Sequence of chain 2.C:
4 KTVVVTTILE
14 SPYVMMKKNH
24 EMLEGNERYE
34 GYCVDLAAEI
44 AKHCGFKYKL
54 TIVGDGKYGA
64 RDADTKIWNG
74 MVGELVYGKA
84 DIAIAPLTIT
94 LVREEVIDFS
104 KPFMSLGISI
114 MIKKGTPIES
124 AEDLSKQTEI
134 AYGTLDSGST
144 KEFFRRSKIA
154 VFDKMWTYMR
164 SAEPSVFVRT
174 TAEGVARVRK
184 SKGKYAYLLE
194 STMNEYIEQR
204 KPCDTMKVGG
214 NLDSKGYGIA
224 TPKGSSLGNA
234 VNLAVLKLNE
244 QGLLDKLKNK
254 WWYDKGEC

Binding-site contacts:
Ligand atom O91 contacts residue THR91 of chain 2.C at 2.8 Å (h-bond).
Ligand atom C2 contacts residue GLU193 of chain 2.C at 3.8 Å.
Ligand atom C9 contacts residue ARG96 of chain 2.C at 3.3 Å.
Ligand atom N8 contacts residue THR91 of chain 2.C at 2.8 Å (h-bond).
Ligand atom C7 contacts residue TYR61 of chain 2.C at 3.6 Å (hydrophobic).
Ligand atom C2 contacts residue LEU138 of chain 2.C at 3.7 Å (hydrophobic).
Ligand atom C2 contacts residue THR143 of chain 2.C at 3.3 Å.
Ligand atom N8 contacts residue GLU193 of chain 2.C at 2.9 Å (salt-bridge).
Ligand atom O91 contacts residue PRO89 of chain 2.C at 3.8 Å.
Ligand atom N1 contacts residue LEU138 of chain 2.C at 3.6 Å.
Ligand atom C5 contacts residue GLU193 of chain 2.C at 3.4 Å.
Ligand atom C6 contacts residue GLU193 of chain 2.C at 3.1 Å.
Ligand atom C4 contacts residue GLU193 of chain 2.C at 3.6 Å.
Ligand atom O2 contacts residue SER142 of chain 2.C at 3.1 Å (h-bond).
Ligand atom C9 contacts residue THR91 of chain 2.C at 3.6 Å.
Ligand atom O91 contacts residue TYR61 of chain 2.C at 3.7 Å.
Ligand atom C8 contacts residue SER142 of chain 2.C at 3.4 Å.
Ligand atom N3 contacts residue THR143 of chain 2.C at 2.8 Å (h-bond).
Ligand atom C9 contacts residue SER142 of chain 2.C at 3.6 Å.
Ligand atom O92 contacts residue SER142 of chain 2.C at 3.1 Å (h-bond).
Ligand atom O2 contacts residue GLY141 of chain 2.C at 3.4 Å.
Ligand atom C8 contacts residue THR91 of chain 2.C at 3.4 Å.
Ligand atom O91 contacts residue LEU90 of chain 2.C at 3.5 Å.
Ligand atom C6 contacts residue LEU138 of chain 2.C at 3.7 Å (hydrophobic).
Ligand atom N3 contacts residue GLU193 of chain 2.C at 3.7 Å.
Ligand atom O4 contacts residue GLU193 of chain 2.C at 3.0 Å (salt-bridge).
Ligand atom O2 contacts residue THR143 of chain 2.C at 3.1 Å (h-bond).
Ligand atom C4 contacts residue THR143 of chain 2.C at 3.7 Å.
Ligand atom N8 contacts residue PRO89 of chain 2.C at 2.9 Å (h-bond).
Ligand atom O92 contacts residue TYR61 of chain 2.C at 3.4 Å.
Ligand atom O91 contacts residue ARG96 of chain 2.C at 2.7 Å (salt-bridge).
Ligand atom BR5 contacts residue MET196 of chain 2.C at 3.8 Å.
Ligand atom N1 contacts residue GLU193 of chain 2.C at 3.5 Å (salt-bridge).
Ligand atom C8 contacts residue GLU193 of chain 2.C at 3.4 Å.
Ligand atom O92 contacts residue ARG96 of chain 2.C at 2.8 Å (salt-bridge).
Ligand atom C9 contacts residue TYR61 of chain 2.C at 3.7 Å (hydrophobic).
Ligand atom BR5 contacts residue THR174 of chain 2.C at 3.6 Å.
Ligand atom O92 contacts residue GLY141 of chain 2.C at 3.3 Å.
Ligand atom O4 contacts residue LEU192 of chain 2.C at 3.0 Å.
Ligand atom N8 contacts residue TYR220 of chain 2.C at 3.6 Å.

This small molecule binds to this protein.
Small molecule (SMILES): N[C@@H](Cn1cc(Br)c(=O)[nH]c1=O)C(=O)O